This protein binds this small molecule.
Small molecule (SMILES): CC(=O)N[C@@H]1[C@@H](O)[C@H](O)[C@@H](CO)O[C@H]1O

Binding-site contacts:
Ligand atom C8 contacts residue LEU436 of chain 1.A at 3.6 Å (hydrophobic).
Ligand atom C8 contacts residue GLN461 of chain 1.A at 4.1 Å.
Ligand atom O5 contacts residue ASN437 of chain 1.A at 2.4 Å (h-bond).
Ligand atom N2 contacts residue ASN437 of chain 1.A at 2.9 Å (h-bond).
Ligand atom C5 contacts residue ASN437 of chain 1.A at 3.7 Å.
Ligand atom O7 contacts residue ASN437 of chain 1.A at 3.8 Å.
Ligand atom C7 contacts residue ASN437 of chain 1.A at 3.6 Å.
Ligand atom O7 contacts residue LEU436 of chain 1.A at 4.2 Å.
Ligand atom C8 contacts residue ASN437 of chain 1.A at 3.9 Å.
Ligand atom C7 contacts residue LEU436 of chain 1.A at 4.2 Å (hydrophobic).
Ligand atom C4 contacts residue ASN437 of chain 1.A at 4.3 Å.
Ligand atom C3 contacts residue ASN437 of chain 1.A at 3.8 Å.
Ligand atom C2 contacts residue ASN437 of chain 1.A at 2.5 Å.
Ligand atom C1 contacts residue ASN437 of chain 1.A at 1.5 Å.

Sequence of chain 1.A:
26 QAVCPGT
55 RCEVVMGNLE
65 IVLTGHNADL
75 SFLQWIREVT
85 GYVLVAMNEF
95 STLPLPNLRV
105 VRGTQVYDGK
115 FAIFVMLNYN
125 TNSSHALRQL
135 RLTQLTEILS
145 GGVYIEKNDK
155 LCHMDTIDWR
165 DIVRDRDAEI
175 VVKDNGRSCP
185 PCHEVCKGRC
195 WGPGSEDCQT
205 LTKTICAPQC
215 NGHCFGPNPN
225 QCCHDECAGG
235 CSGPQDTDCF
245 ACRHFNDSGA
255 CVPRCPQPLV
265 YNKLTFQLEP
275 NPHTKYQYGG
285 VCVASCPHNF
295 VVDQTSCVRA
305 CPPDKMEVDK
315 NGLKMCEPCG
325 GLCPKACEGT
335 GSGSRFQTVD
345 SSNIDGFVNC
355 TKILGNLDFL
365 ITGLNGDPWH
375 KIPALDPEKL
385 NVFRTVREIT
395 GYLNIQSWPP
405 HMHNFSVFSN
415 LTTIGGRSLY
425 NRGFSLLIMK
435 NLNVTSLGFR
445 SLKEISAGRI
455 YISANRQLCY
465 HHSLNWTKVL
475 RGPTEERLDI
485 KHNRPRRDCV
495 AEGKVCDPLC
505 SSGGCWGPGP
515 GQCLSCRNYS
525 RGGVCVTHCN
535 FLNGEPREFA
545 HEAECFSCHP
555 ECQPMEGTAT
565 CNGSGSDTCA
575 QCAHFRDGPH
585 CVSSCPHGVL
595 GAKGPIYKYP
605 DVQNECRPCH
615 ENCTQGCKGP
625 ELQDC